Binding-site contacts:
Ligand atom C1 contacts residue THR204 of chain 1.A at 4.1 Å.
Ligand atom C2 contacts residue ASN206 of chain 1.A at 2.4 Å.
Ligand atom C1 contacts residue ASN206 of chain 1.A at 1.4 Å.
Ligand atom O5 contacts residue ASN206 of chain 1.A at 2.4 Å (h-bond).
Ligand atom C7 contacts residue ASN206 of chain 1.A at 3.9 Å.
Ligand atom C4 contacts residue ASN206 of chain 1.A at 4.2 Å.
Ligand atom C6 contacts residue SER279 of chain 1.A at 4.4 Å.
Ligand atom C6 contacts residue ASN206 of chain 1.A at 4.4 Å.
Ligand atom O3 contacts residue ASN206 of chain 1.A at 4.4 Å.
Ligand atom O6 contacts residue ASN206 of chain 1.A at 3.6 Å.
Ligand atom C3 contacts residue ASN206 of chain 1.A at 3.8 Å.
Ligand atom O7 contacts residue ASN206 of chain 1.A at 4.1 Å.
Ligand atom O6 contacts residue SER279 of chain 1.A at 3.6 Å.
Ligand atom C5 contacts residue ASN206 of chain 1.A at 3.6 Å.
Ligand atom N2 contacts residue ASN206 of chain 1.A at 3.1 Å (h-bond).
Ligand atom O5 contacts residue SER279 of chain 1.A at 4.5 Å.

Sequence of chain 1.A:
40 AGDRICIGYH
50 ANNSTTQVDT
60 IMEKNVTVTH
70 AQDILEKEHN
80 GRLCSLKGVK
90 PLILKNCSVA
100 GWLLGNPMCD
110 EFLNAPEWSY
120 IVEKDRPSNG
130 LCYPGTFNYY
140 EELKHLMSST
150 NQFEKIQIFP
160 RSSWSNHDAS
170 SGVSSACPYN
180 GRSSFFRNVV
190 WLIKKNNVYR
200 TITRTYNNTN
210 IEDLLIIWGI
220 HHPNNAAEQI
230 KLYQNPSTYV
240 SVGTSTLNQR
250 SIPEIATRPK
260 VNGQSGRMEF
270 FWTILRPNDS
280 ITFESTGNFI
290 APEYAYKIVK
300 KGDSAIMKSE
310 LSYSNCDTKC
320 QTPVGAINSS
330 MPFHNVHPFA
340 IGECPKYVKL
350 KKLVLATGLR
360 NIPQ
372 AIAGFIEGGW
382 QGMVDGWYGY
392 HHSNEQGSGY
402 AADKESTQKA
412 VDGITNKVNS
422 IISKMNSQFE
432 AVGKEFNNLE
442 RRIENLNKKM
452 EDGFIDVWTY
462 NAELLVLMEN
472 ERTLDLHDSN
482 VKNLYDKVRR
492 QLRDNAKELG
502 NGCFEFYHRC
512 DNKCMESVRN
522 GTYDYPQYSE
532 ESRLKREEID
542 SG

The small molecule below binds the protein below.
Small molecule (SMILES): CC(=O)N[C@@H]1[C@@H](O)[C@H](O)[C@@H](CO)O[C@H]1O